The protein below binds the small molecule below.
Small molecule (SMILES): O=C([O-])C(=O)[O-]

Binding-site contacts:
Ligand atom O4 contacts residue GLY294 of chain 1.C at 4.0 Å.
Ligand atom C2 contacts residue GLY294 of chain 1.C at 4.1 Å.
Ligand atom O2 contacts residue THR327 of chain 1.C at 4.1 Å.
Ligand atom C2 contacts residue ALA292 of chain 1.C at 3.7 Å (hydrophobic).
Ligand atom C2 contacts residue GLU271 of chain 1.C at 3.4 Å.
Ligand atom C1 contacts residue ALA292 of chain 1.C at 4.3 Å (hydrophobic).
Ligand atom C1 contacts residue ASP295 of chain 1.C at 3.3 Å.
Ligand atom O2 contacts residue GLY294 of chain 1.C at 3.3 Å.
Ligand atom O1 contacts residue ALA292 of chain 1.C at 4.3 Å.
Ligand atom C1 contacts residue LYS269 of chain 1.C at 3.6 Å.
Ligand atom O2 contacts residue GLU271 of chain 1.C at 3.4 Å (salt-bridge).
Ligand atom O1 contacts residue LYS269 of chain 1.C at 2.7 Å (salt-bridge).
Ligand atom C1 contacts residue GLU271 of chain 1.C at 2.8 Å.
Ligand atom O3 contacts residue ASP295 of chain 1.C at 2.4 Å (salt-bridge).
Ligand atom O4 contacts residue GLU271 of chain 1.C at 4.3 Å.
Ligand atom O2 contacts residue ALA292 of chain 1.C at 3.8 Å.
Ligand atom O3 contacts residue LYS269 of chain 1.C at 4.0 Å.
Ligand atom O4 contacts residue THR327 of chain 1.C at 2.6 Å (h-bond).
Ligand atom C2 contacts residue ASP295 of chain 1.C at 3.6 Å.
Ligand atom O4 contacts residue ALA292 of chain 1.C at 3.3 Å.
Ligand atom O4 contacts residue ARG293 of chain 1.C at 4.4 Å.
Ligand atom O3 contacts residue GLU271 of chain 1.C at 2.4 Å (salt-bridge).
Ligand atom O1 contacts residue GLU271 of chain 1.C at 3.6 Å.
Ligand atom C2 contacts residue THR327 of chain 1.C at 3.6 Å.
Ligand atom O2 contacts residue ASP295 of chain 1.C at 2.7 Å (salt-bridge).

Sequence of chain 1.C:
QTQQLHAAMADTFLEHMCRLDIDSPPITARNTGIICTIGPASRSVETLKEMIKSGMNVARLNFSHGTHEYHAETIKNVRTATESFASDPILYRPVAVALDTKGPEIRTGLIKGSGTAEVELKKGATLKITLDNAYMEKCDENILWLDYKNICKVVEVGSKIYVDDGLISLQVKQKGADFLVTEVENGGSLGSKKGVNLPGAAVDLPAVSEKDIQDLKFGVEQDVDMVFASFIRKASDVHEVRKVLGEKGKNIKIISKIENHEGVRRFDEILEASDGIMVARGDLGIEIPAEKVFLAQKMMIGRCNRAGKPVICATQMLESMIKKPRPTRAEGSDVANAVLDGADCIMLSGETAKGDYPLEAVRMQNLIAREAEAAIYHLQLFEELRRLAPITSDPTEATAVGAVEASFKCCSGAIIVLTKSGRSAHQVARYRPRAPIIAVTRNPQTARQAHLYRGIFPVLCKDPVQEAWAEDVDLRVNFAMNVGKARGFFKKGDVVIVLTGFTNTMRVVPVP